Binding-site contacts:
Ligand atom N09 contacts residue THR186 of chain 1.A at 3.1 Å (h-bond).
Ligand atom C07 contacts residue GLU124 of chain 1.A at 3.7 Å.
Ligand atom C01 contacts residue PHE330 of chain 1.A at 3.7 Å (hydrophobic).
Ligand atom C02 contacts residue PHE330 of chain 1.A at 3.6 Å (hydrophobic).
Ligand atom C06 contacts residue VAL60 of chain 1.A at 4.4 Å (hydrophobic).
Ligand atom C03 contacts residue VAL60 of chain 1.A at 3.8 Å (hydrophobic).
Ligand atom C02 contacts residue VAL60 of chain 1.A at 4.0 Å (hydrophobic).
Ligand atom C07 contacts residue VAL126 of chain 1.A at 3.9 Å (hydrophobic).
Ligand atom N09 contacts residue MET123 of chain 1.A at 4.1 Å.
Ligand atom C04 contacts residue MET123 of chain 1.A at 4.4 Å (hydrophobic).
Ligand atom C05 contacts residue VAL60 of chain 1.A at 4.2 Å (hydrophobic).
Ligand atom C01 contacts residue VAL60 of chain 1.A at 4.3 Å (hydrophobic).
Ligand atom N09 contacts residue ALA73 of chain 1.A at 3.6 Å.
Ligand atom N09 contacts residue VAL126 of chain 1.A at 4.3 Å.
Ligand atom C07 contacts residue TYR125 of chain 1.A at 4.2 Å (hydrophobic).
Ligand atom O08 contacts residue VAL126 of chain 1.A at 2.9 Å (h-bond).
Ligand atom C07 contacts residue ALA73 of chain 1.A at 3.3 Å (hydrophobic).
Ligand atom C05 contacts residue MET123 of chain 1.A at 3.8 Å (hydrophobic).
Ligand atom N09 contacts residue GLU124 of chain 1.A at 2.9 Å (salt-bridge).
Ligand atom N09 contacts residue LEU176 of chain 1.A at 3.6 Å.
Ligand atom C05 contacts residue LEU176 of chain 1.A at 3.9 Å (hydrophobic).
Ligand atom O08 contacts residue GLU124 of chain 1.A at 3.7 Å.
Ligand atom N09 contacts residue VAL107 of chain 1.A at 4.0 Å.
Ligand atom C01 contacts residue LEU52 of chain 1.A at 4.1 Å (hydrophobic).
Ligand atom O08 contacts residue ALA73 of chain 1.A at 3.6 Å.
Ligand atom C04 contacts residue VAL60 of chain 1.A at 3.9 Å (hydrophobic).
Ligand atom C04 contacts residue THR186 of chain 1.A at 3.8 Å.
Ligand atom C05 contacts residue THR186 of chain 1.A at 3.0 Å.
Ligand atom C05 contacts residue ALA73 of chain 1.A at 4.3 Å (hydrophobic).
Ligand atom C02 contacts residue LEU52 of chain 1.A at 4.1 Å (hydrophobic).
Ligand atom C07 contacts residue THR186 of chain 1.A at 3.8 Å.
Ligand atom C06 contacts residue ALA73 of chain 1.A at 3.7 Å (hydrophobic).
Ligand atom C01 contacts residue ALA73 of chain 1.A at 4.2 Å (hydrophobic).
Ligand atom O08 contacts residue TYR125 of chain 1.A at 3.3 Å.
Ligand atom C07 contacts residue LEU176 of chain 1.A at 3.3 Å (hydrophobic).
Ligand atom C06 contacts residue LEU176 of chain 1.A at 3.6 Å (hydrophobic).
Ligand atom N09 contacts residue TYR125 of chain 1.A at 4.3 Å.
Ligand atom C01 contacts residue LEU176 of chain 1.A at 4.1 Å (hydrophobic).
Ligand atom O08 contacts residue LEU176 of chain 1.A at 3.7 Å.
Ligand atom C06 contacts residue THR186 of chain 1.A at 3.8 Å.

A small-molecule ligand and the protein it binds are described below.
Small molecule (SMILES): NC(=O)c1ccccc1

Sequence of chain 1.A:
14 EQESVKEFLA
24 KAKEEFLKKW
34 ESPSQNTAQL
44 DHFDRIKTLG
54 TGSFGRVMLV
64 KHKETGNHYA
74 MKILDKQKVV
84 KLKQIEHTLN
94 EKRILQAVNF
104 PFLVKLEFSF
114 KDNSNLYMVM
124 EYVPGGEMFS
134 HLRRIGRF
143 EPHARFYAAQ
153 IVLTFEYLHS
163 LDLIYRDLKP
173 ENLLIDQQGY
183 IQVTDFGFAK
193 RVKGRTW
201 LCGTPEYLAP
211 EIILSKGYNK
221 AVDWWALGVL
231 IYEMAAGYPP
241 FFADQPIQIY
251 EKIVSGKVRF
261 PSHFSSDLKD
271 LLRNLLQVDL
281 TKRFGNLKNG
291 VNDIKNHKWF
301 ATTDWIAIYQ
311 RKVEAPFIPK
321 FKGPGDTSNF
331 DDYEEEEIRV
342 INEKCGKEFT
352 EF